The protein below binds the small molecule below.
Small molecule (SMILES): CCOc1cc2nn(CC(=O)N3CCN(C)CC3)cc2cc1NC(=O)c1cccc(C(F)(F)F)n1

Sequence of chain 1.A:
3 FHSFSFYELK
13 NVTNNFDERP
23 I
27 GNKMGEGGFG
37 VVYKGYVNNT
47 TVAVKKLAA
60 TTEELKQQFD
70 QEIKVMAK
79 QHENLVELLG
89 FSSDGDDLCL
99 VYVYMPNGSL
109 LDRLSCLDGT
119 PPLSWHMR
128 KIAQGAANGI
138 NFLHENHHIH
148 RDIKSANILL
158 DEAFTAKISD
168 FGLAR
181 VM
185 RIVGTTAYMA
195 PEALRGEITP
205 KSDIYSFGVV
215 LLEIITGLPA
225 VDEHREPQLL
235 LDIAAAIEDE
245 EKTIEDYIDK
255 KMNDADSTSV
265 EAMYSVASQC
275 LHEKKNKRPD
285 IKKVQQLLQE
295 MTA

Binding-site contacts:
Ligand atom C1 contacts residue LEU156 of chain 1.A at 3.6 Å (hydrophobic).
Ligand atom F3 contacts residue TYR100 of chain 1.A at 3.1 Å.
Ligand atom C11 contacts residue GLY106 of chain 1.A at 3.3 Å.
Ligand atom O1 contacts residue ALA49 of chain 1.A at 3.4 Å.
Ligand atom C14 contacts residue TYR102 of chain 1.A at 3.6 Å (hydrophobic).
Ligand atom F3 contacts residue LYS51 of chain 1.A at 3.4 Å.
Ligand atom F2 contacts residue VAL38 of chain 1.A at 3.5 Å.
Ligand atom C3 contacts residue ALA49 of chain 1.A at 3.5 Å (hydrophobic).
Ligand atom C10 contacts residue GLY106 of chain 1.A at 3.4 Å.
Ligand atom C14 contacts residue PRO104 of chain 1.A at 3.5 Å (hydrophobic).
Ligand atom N3 contacts residue PRO104 of chain 1.A at 3.7 Å.
Ligand atom F1 contacts residue ASP167 of chain 1.A at 3.5 Å.
Ligand atom N4 contacts residue GLY106 of chain 1.A at 3.5 Å.
Ligand atom C7 contacts residue LEU156 of chain 1.A at 3.8 Å (hydrophobic).
Ligand atom F1 contacts residue LYS51 of chain 1.A at 3.2 Å.
Ligand atom C10 contacts residue MET103 of chain 1.A at 3.2 Å (hydrophobic).
Ligand atom N2 contacts residue MET30 of chain 1.A at 3.8 Å.
Ligand atom C4 contacts residue LEU156 of chain 1.A at 3.7 Å (hydrophobic).
Ligand atom C12 contacts residue MET30 of chain 1.A at 3.5 Å (hydrophobic).
Ligand atom N1 contacts residue LEU156 of chain 1.A at 3.4 Å.
Ligand atom O1 contacts residue TYR102 of chain 1.A at 3.8 Å.
Ligand atom C8 contacts residue MET30 of chain 1.A at 3.5 Å (hydrophobic).
Ligand atom C4 contacts residue TYR100 of chain 1.A at 3.8 Å (hydrophobic).
Ligand atom C2 contacts residue MET103 of chain 1.A at 3.8 Å (hydrophobic).
Ligand atom C9 contacts residue MET30 of chain 1.A at 3.6 Å (hydrophobic).
Ligand atom C10 contacts residue MET30 of chain 1.A at 3.7 Å (hydrophobic).
Ligand atom C2 contacts residue VAL101 of chain 1.A at 3.5 Å (hydrophobic).
Ligand atom C9 contacts residue MET103 of chain 1.A at 3.1 Å (hydrophobic).
Ligand atom C14 contacts residue MET103 of chain 1.A at 2.9 Å (hydrophobic).
Ligand atom C17 contacts residue PRO104 of chain 1.A at 3.1 Å (hydrophobic).
Ligand atom N3 contacts residue GLY106 of chain 1.A at 3.6 Å.
Ligand atom C5 contacts residue TYR100 of chain 1.A at 3.2 Å (hydrophobic).
Ligand atom C7 contacts residue ALA49 of chain 1.A at 3.4 Å (hydrophobic).
Ligand atom O1 contacts residue MET103 of chain 1.A at 2.9 Å (h-bond).
Ligand atom C5 contacts residue LEU156 of chain 1.A at 3.8 Å (hydrophobic).
Ligand atom C2 contacts residue LEU156 of chain 1.A at 3.3 Å (hydrophobic).
Ligand atom C14 contacts residue GLY106 of chain 1.A at 3.4 Å.
Ligand atom C1 contacts residue TYR100 of chain 1.A at 3.2 Å (hydrophobic).
Ligand atom C3 contacts residue LEU156 of chain 1.A at 3.2 Å (hydrophobic).
Ligand atom C1 contacts residue VAL84 of chain 1.A at 3.6 Å (hydrophobic).